Binding-site contacts:
Ligand atom N2 contacts residue ASN295 of chain 3.B at 3.0 Å (h-bond).
Ligand atom C2 contacts residue ASN295 of chain 3.B at 2.5 Å.
Ligand atom O6 contacts residue SER297 of chain 3.B at 3.7 Å.
Ligand atom C5 contacts residue ASN295 of chain 3.B at 3.7 Å.
Ligand atom C4 contacts residue ASN295 of chain 3.B at 4.2 Å.
Ligand atom O6 contacts residue ASN295 of chain 3.B at 3.6 Å.
Ligand atom O5 contacts residue ASN295 of chain 3.B at 2.3 Å (h-bond).
Ligand atom O6 contacts residue SER296 of chain 3.B at 4.3 Å.
Ligand atom C1 contacts residue ASN295 of chain 3.B at 1.4 Å.
Ligand atom C7 contacts residue ASN295 of chain 3.B at 4.2 Å.
Ligand atom C3 contacts residue ASN295 of chain 3.B at 3.7 Å.
Ligand atom C6 contacts residue ASN295 of chain 3.B at 4.4 Å.

Sequence of chain 3.B:
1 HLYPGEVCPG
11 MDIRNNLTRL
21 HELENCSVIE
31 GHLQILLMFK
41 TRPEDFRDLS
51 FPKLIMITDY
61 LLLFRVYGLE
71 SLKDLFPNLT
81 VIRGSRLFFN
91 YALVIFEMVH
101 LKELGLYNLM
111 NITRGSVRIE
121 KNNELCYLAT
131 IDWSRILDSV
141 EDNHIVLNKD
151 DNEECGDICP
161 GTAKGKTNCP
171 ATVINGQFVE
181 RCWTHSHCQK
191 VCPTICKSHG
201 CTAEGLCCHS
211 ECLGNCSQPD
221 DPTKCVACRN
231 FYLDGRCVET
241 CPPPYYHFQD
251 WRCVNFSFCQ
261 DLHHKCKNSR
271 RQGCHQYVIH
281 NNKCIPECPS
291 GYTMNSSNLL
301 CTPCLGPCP

This small molecule binds to this protein.
Small molecule (SMILES): CC(=O)N[C@@H]1[C@@H](O)[C@H](O)[C@@H](CO)O[C@H]1O